Binding-site contacts:
Ligand atom CBA contacts residue GLN304 of chain 1.A at 3.3 Å.
Ligand atom CBC contacts residue PHE307 of chain 1.A at 3.5 Å (hydrophobic).
Ligand atom CBD contacts residue GLN304 of chain 1.A at 3.8 Å.
Ligand atom OAF contacts residue PHE307 of chain 1.A at 4.0 Å.
Ligand atom OAY contacts residue GLN304 of chain 1.A at 2.8 Å (h-bond).
Ligand atom CAQ contacts residue PHE273 of chain 1.A at 3.9 Å (hydrophobic).
Ligand atom CAH contacts residue MET303 of chain 1.A at 3.9 Å (hydrophobic).
Ligand atom CBE contacts residue GLN304 of chain 1.A at 3.8 Å.
Ligand atom CBF contacts residue GLN304 of chain 1.A at 3.7 Å.
Ligand atom CAL contacts residue GLN304 of chain 1.A at 3.4 Å.
Ligand atom CAK contacts residue THR210 of chain 1.A at 4.0 Å.
Ligand atom CAM contacts residue LEU212 of chain 1.A at 3.7 Å (hydrophobic).
Ligand atom NAX contacts residue GLN304 of chain 1.A at 2.9 Å (h-bond).
Ligand atom CBD contacts residue PHE273 of chain 1.A at 3.5 Å (hydrophobic).
Ligand atom CAI contacts residue MET303 of chain 1.A at 3.7 Å (hydrophobic).
Ligand atom OAY contacts residue VAL269 of chain 1.A at 3.8 Å.
Ligand atom NAX contacts residue PHE307 of chain 1.A at 3.8 Å.
Ligand atom CAB contacts residue ILE300 of chain 1.A at 3.7 Å (hydrophobic).
Ligand atom CAK contacts residue LEU212 of chain 1.A at 3.7 Å (hydrophobic).
Ligand atom CAA contacts residue THR210 of chain 1.A at 3.1 Å.
Ligand atom CAB contacts residue GLN304 of chain 1.A at 3.5 Å.
Ligand atom BR contacts residue TYR99 of chain 1.A at 3.6 Å.
Ligand atom NAW contacts residue PHE307 of chain 1.A at 3.7 Å.
Ligand atom OAD contacts residue ILE255 of chain 1.A at 3.6 Å.
Ligand atom CAJ contacts residue PHE273 of chain 1.A at 3.9 Å (hydrophobic).
Ligand atom CAK contacts residue LEU252 of chain 1.A at 3.6 Å (hydrophobic).
Ligand atom CBB contacts residue PHE307 of chain 1.A at 3.4 Å (hydrophobic).
Ligand atom OAY contacts residue PHE273 of chain 1.A at 4.0 Å.
Ligand atom CBF contacts residue PHE307 of chain 1.A at 3.6 Å (hydrophobic).
Ligand atom CBE contacts residue PHE273 of chain 1.A at 3.9 Å (hydrophobic).
Ligand atom CAK contacts residue ASP251 of chain 1.A at 3.8 Å.
Ligand atom CAR contacts residue PHE307 of chain 1.A at 3.8 Å (hydrophobic).
Ligand atom CAM contacts residue THR210 of chain 1.A at 3.8 Å.
Ligand atom CAA contacts residue ASP251 of chain 1.A at 3.1 Å.
Ligand atom OAD contacts residue GLN304 of chain 1.A at 3.0 Å (h-bond).
Ligand atom CAJ contacts residue PHE307 of chain 1.A at 3.7 Å (hydrophobic).
Ligand atom CBA contacts residue PHE273 of chain 1.A at 3.6 Å (hydrophobic).
Ligand atom NAW contacts residue PHE273 of chain 1.A at 3.7 Å.
Ligand atom CAA contacts residue THR248 of chain 1.A at 4.0 Å.
Ligand atom CAB contacts residue ALA266 of chain 1.A at 3.5 Å (hydrophobic).

The small molecule below binds the protein below.
Small molecule (SMILES): CCCCCCCCc1nc(-c2cc(S(=O)(=O)N3CCN(C)CC3)ccc2OCC)[nH]c(=O)c1Br

Sequence of chain 1.A:
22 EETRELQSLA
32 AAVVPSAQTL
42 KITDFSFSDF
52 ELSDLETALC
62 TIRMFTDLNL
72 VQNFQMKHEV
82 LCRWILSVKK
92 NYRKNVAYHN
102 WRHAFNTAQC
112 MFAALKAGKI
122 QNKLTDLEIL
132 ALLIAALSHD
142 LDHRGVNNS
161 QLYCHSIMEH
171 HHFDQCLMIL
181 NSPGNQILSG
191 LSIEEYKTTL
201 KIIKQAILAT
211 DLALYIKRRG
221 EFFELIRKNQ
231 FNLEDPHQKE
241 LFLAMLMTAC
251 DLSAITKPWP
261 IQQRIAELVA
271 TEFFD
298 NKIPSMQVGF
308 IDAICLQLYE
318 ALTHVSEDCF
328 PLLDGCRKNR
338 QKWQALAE